The protein below binds the small molecule below.
Small molecule (SMILES): O=c1ccn([C@@H]2O[C@H](CO)[C@@H](O)[C@H]2O)c(=O)[nH]1

Binding-site contacts:
Ligand atom O2 contacts residue SER188 of chain 2.A at 3.4 Å (h-bond).
Ligand atom O4 contacts residue ILE185 of chain 2.A at 3.7 Å.
Ligand atom C4 contacts residue ARG173 of chain 2.A at 4.0 Å.
Ligand atom C1' contacts residue ILE189 of chain 2.A at 4.2 Å (hydrophobic).
Ligand atom O2 contacts residue ILE189 of chain 2.A at 3.9 Å.
Ligand atom O5' contacts residue PHE212 of chain 2.A at 3.6 Å.
Ligand atom O4 contacts residue ARG173 of chain 2.A at 2.9 Å (salt-bridge).
Ligand atom N1 contacts residue ILE189 of chain 2.A at 3.9 Å.
Ligand atom C6 contacts residue PHE212 of chain 2.A at 3.9 Å (hydrophobic).
Ligand atom C1' contacts residue HIS87 of chain 2.A at 4.1 Å.
Ligand atom O4 contacts residue SER188 of chain 2.A at 3.6 Å (h-bond).
Ligand atom C6 contacts residue ILE189 of chain 2.A at 4.5 Å (hydrophobic).
Ligand atom C2 contacts residue LYS192 of chain 2.A at 3.6 Å.
Ligand atom C5 contacts residue TYR170 of chain 2.A at 4.0 Å (hydrophobic).
Ligand atom C4 contacts residue SER188 of chain 2.A at 3.6 Å.
Ligand atom C4 contacts residue ILE185 of chain 2.A at 4.2 Å (hydrophobic).
Ligand atom C2 contacts residue ILE189 of chain 2.A at 3.8 Å (hydrophobic).
Ligand atom C5' contacts residue PHE212 of chain 2.A at 4.3 Å (hydrophobic).
Ligand atom C2 contacts residue SER188 of chain 2.A at 3.5 Å.
Ligand atom O4' contacts residue THR89 of chain 2.A at 4.1 Å.
Ligand atom N3 contacts residue ILE189 of chain 2.A at 4.2 Å.
Ligand atom N3 contacts residue LYS192 of chain 2.A at 3.9 Å.
Ligand atom C5 contacts residue ILE185 of chain 2.A at 4.1 Å (hydrophobic).
Ligand atom C5 contacts residue PHE212 of chain 2.A at 3.7 Å (hydrophobic).
Ligand atom N3 contacts residue TYR170 of chain 2.A at 4.0 Å.
Ligand atom C4 contacts residue TYR170 of chain 2.A at 3.8 Å (hydrophobic).
Ligand atom O2' contacts residue HIS87 of chain 2.A at 3.7 Å.
Ligand atom O5' contacts residue THR89 of chain 2.A at 3.2 Å (h-bond).
Ligand atom O4 contacts residue LEU184 of chain 2.A at 4.2 Å.
Ligand atom C4' contacts residue THR89 of chain 2.A at 4.3 Å.
Ligand atom C5' contacts residue THR89 of chain 2.A at 4.0 Å.
Ligand atom O2 contacts residue LYS192 of chain 2.A at 2.6 Å (salt-bridge).
Ligand atom N3 contacts residue SER188 of chain 2.A at 2.7 Å (h-bond).
Ligand atom O4 contacts residue TYR170 of chain 2.A at 3.5 Å.
Ligand atom O4' contacts residue HIS87 of chain 2.A at 4.2 Å.

Sequence of chain 2.A:
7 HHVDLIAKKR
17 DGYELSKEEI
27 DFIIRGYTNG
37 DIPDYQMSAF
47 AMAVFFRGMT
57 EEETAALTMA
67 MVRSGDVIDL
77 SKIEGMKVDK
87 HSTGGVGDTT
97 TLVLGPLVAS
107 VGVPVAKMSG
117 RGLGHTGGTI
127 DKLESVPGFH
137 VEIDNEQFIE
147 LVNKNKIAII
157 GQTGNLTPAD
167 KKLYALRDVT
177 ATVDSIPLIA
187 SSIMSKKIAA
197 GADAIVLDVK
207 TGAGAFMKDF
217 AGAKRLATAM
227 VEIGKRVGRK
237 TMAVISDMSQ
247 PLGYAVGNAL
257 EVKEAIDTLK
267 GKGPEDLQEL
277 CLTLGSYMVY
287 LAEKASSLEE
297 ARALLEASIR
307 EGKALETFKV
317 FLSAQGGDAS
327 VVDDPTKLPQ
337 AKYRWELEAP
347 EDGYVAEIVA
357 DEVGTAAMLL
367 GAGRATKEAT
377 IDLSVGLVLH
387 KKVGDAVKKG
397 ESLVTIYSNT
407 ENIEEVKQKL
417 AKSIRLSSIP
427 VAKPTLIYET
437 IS